The protein below binds the small molecule below.
Small molecule (SMILES): CCOC(=O)c1ccc(OCCC2CCN(c3ccc(C)nn3)CC2)cc1

Binding-site contacts:
Ligand atom C5 contacts residue VAL196 of chain 9.B at 3.8 Å (hydrophobic).
Ligand atom O22 contacts residue TYR112 of chain 9.B at 3.5 Å.
Ligand atom C4 contacts residue TYR159 of chain 9.B at 3.5 Å (hydrophobic).
Ligand atom O14 contacts residue MET132 of chain 9.B at 3.4 Å.
Ligand atom C4 contacts residue VAL196 of chain 9.B at 3.9 Å (hydrophobic).
Ligand atom C12 contacts residue PHE237 of chain 9.B at 3.5 Å (hydrophobic).
Ligand atom N3 contacts residue TYR159 of chain 9.B at 3.9 Å.
Ligand atom C17 contacts residue PHE237 of chain 9.B at 3.7 Å (hydrophobic).
Ligand atom C3 contacts residue ALA24 of chain 9.D at 3.5 Å (hydrophobic).
Ligand atom C19 contacts residue TYR205 of chain 9.B at 3.7 Å (hydrophobic).
Ligand atom N4 contacts residue LEU134 of chain 9.B at 3.7 Å.
Ligand atom C21 contacts residue TYR112 of chain 9.B at 3.3 Å (hydrophobic).
Ligand atom C21 contacts residue PHE237 of chain 9.B at 3.7 Å (hydrophobic).
Ligand atom N6 contacts residue VAL196 of chain 9.B at 3.9 Å.
Ligand atom C3 contacts residue TYR159 of chain 9.B at 3.6 Å (hydrophobic).
Ligand atom C7 contacts residue TYR159 of chain 9.B at 3.7 Å (hydrophobic).
Ligand atom C25 contacts residue SER206 of chain 9.B at 3.8 Å.
Ligand atom C11 contacts residue LEU134 of chain 9.B at 3.8 Å (hydrophobic).
Ligand atom C11 contacts residue ILE110 of chain 9.B at 3.6 Å (hydrophobic).
Ligand atom O23 contacts residue TYR112 of chain 9.B at 3.5 Å.
Ligand atom N3 contacts residue ILE194 of chain 9.B at 3.6 Å.
Ligand atom N3 contacts residue LEU240 of chain 9.B at 3.5 Å.
Ligand atom C8 contacts residue VAL199 of chain 9.B at 3.7 Å (hydrophobic).
Ligand atom C10 contacts residue ILE110 of chain 9.B at 3.5 Å (hydrophobic).
Ligand atom C17 contacts residue TYR112 of chain 9.B at 3.8 Å (hydrophobic).
Ligand atom C8 contacts residue VAL196 of chain 9.B at 3.6 Å (hydrophobic).
Ligand atom C20 contacts residue TYR205 of chain 9.B at 3.5 Å (hydrophobic).
Ligand atom O22 contacts residue TYR205 of chain 9.B at 3.8 Å.
Ligand atom C10 contacts residue MET132 of chain 9.B at 3.3 Å (hydrophobic).
Ligand atom C2 contacts residue ILE194 of chain 9.B at 3.5 Å (hydrophobic).
Ligand atom C13 contacts residue VAL199 of chain 9.B at 3.7 Å (hydrophobic).
Ligand atom N4 contacts residue LEU240 of chain 9.B at 3.6 Å.
Ligand atom C7 contacts residue VAL196 of chain 9.B at 3.6 Å (hydrophobic).
Ligand atom C18 contacts residue TYR112 of chain 9.B at 3.7 Å (hydrophobic).
Ligand atom C1 contacts residue PRO181 of chain 9.B at 3.7 Å (hydrophobic).
Ligand atom C18 contacts residue PHE237 of chain 9.B at 3.6 Å (hydrophobic).
Ligand atom O23 contacts residue PHE237 of chain 9.B at 3.8 Å.
Ligand atom C25 contacts residue ASP236 of chain 9.B at 3.5 Å.
Ligand atom C13 contacts residue MET132 of chain 9.B at 3.8 Å (hydrophobic).
Ligand atom C2 contacts residue TYR159 of chain 9.B at 3.5 Å (hydrophobic).

Sequence of chain 9.D:
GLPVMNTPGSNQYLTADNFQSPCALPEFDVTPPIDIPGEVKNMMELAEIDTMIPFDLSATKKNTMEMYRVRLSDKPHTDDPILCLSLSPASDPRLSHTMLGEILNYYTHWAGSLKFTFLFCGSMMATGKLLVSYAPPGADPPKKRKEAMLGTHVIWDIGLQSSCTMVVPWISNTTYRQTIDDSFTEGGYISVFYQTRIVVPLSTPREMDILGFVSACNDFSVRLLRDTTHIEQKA

Sequence of chain 9.B:
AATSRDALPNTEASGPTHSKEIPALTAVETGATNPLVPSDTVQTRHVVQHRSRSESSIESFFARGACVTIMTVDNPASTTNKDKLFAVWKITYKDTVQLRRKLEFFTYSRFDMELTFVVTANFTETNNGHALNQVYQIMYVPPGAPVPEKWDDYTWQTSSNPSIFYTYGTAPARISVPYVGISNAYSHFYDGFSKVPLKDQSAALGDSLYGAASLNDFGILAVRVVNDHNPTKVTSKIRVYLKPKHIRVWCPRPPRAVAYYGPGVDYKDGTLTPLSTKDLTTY